Binding-site contacts:
Ligand atom CE2 contacts residue GLY131 of chain 1.A at 3.7 Å.
Ligand atom CG contacts residue PHE130 of chain 1.A at 3.9 Å (hydrophobic).
Ligand atom CE3 contacts residue GLY131 of chain 1.A at 3.6 Å.
Ligand atom CD2 contacts residue PHE130 of chain 1.A at 4.0 Å (hydrophobic).
Ligand atom CB contacts residue PHE130 of chain 1.A at 3.9 Å (hydrophobic).
Ligand atom CZ2 contacts residue ASP129 of chain 1.A at 4.4 Å.
Ligand atom CD2 contacts residue GLY131 of chain 1.A at 3.9 Å.
Ligand atom CZ3 contacts residue GLY131 of chain 1.A at 3.3 Å.
Ligand atom CZ3 contacts residue ASP129 of chain 1.A at 3.6 Å.
Ligand atom CH2 contacts residue GLY131 of chain 1.A at 3.4 Å.
Ligand atom CE3 contacts residue PHE130 of chain 1.A at 3.7 Å (hydrophobic).
Ligand atom CH2 contacts residue ASP129 of chain 1.A at 3.3 Å.
Ligand atom CZ3 contacts residue PHE130 of chain 1.A at 3.9 Å (hydrophobic).
Ligand atom CZ2 contacts residue GLY131 of chain 1.A at 3.4 Å.
Ligand atom NE1 contacts residue GLY131 of chain 1.A at 4.3 Å.

The protein below binds the small molecule below.
Small molecule (SMILES): N[C@@H](Cc1c[nH]c2ccccc12)C(=O)O

Sequence of chain 1.A:
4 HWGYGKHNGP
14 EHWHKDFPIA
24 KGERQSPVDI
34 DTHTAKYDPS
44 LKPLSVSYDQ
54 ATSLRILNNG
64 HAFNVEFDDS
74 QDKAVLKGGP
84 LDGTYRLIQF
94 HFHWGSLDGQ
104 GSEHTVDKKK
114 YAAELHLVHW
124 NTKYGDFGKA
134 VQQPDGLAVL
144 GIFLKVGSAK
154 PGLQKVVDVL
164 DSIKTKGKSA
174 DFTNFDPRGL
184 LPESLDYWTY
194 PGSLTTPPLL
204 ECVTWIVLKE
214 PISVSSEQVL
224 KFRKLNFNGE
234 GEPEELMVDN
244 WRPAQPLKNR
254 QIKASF